This protein binds this small molecule.
Small molecule (SMILES): CC1(C)S[C@H]([C@H](NC(=O)Cc2ccccc2)C(=O)NCc2ccccc2)N[C@H]1C(=O)N[C@H](Cc1ccccc1)[C@H](O)CC(=O)NCc1nc2ccccc2[nH]1

Binding-site contacts:
Ligand atom N7 contacts residue G371 of chain 1.D at 1.0 Å (h-bond).
Ligand atom N1 contacts residue G371 of chain 1.D at 1.1 Å (h-bond).
Ligand atom C17 contacts residue G371 of chain 1.D at 0.9 Å.
Ligand atom C35 contacts residue G371 of chain 1.D at 1.6 Å.
Ligand atom C8 contacts residue G371 of chain 1.D at 0.6 Å.
Ligand atom C10 contacts residue G371 of chain 1.D at 1.4 Å.
Ligand atom C11 contacts residue G371 of chain 1.D at 0.7 Å.
Ligand atom C2 contacts residue G371 of chain 1.D at 1.1 Å.
Ligand atom C1 contacts residue G371 of chain 1.D at 1.2 Å.
Ligand atom N5 contacts residue G371 of chain 1.D at 1.4 Å.
Ligand atom O1 contacts residue G371 of chain 1.D at 1.6 Å (h-bond).
Ligand atom C40 contacts residue G371 of chain 1.D at 0.5 Å.
Ligand atom C7 contacts residue G371 of chain 1.D at 0.8 Å.
Ligand atom C20 contacts residue G371 of chain 1.D at 0.7 Å.
Ligand atom C30 contacts residue G371 of chain 1.D at 1.0 Å.
Ligand atom C14 contacts residue G371 of chain 1.D at 1.8 Å.
Ligand atom C32 contacts residue G371 of chain 1.D at 1.7 Å.
Ligand atom O2 contacts residue G371 of chain 1.D at 2.1 Å (h-bond).
Ligand atom C13 contacts residue G371 of chain 1.D at 1.1 Å.
Ligand atom C34 contacts residue G371 of chain 1.D at 0.8 Å.
Ligand atom C28 contacts residue G371 of chain 1.D at 0.5 Å.
Ligand atom C42 contacts residue G371 of chain 1.D at 1.0 Å.
Ligand atom C6 contacts residue G371 of chain 1.D at 1.2 Å.
Ligand atom N3 contacts residue G371 of chain 1.D at 1.6 Å (h-bond).
Ligand atom N2 contacts residue G371 of chain 1.D at 1.3 Å.
Ligand atom C41 contacts residue G371 of chain 1.D at 0.9 Å.
Ligand atom C37 contacts residue G371 of chain 1.D at 2.0 Å.
Ligand atom C31 contacts residue G371 of chain 1.D at 0.9 Å.
Ligand atom N6 contacts residue G371 of chain 1.D at 1.0 Å.
Ligand atom O4 contacts residue G371 of chain 1.D at 1.1 Å (h-bond).
Ligand atom C12 contacts residue G371 of chain 1.D at 0.5 Å.
Ligand atom C4 contacts residue G371 of chain 1.D at 1.0 Å.
Ligand atom C16 contacts residue G371 of chain 1.D at 1.5 Å.
Ligand atom C33 contacts residue G371 of chain 1.D at 2.0 Å.
Ligand atom O5 contacts residue G371 of chain 1.D at 1.2 Å (h-bond).
Ligand atom C39 contacts residue G371 of chain 1.D at 1.1 Å.
Ligand atom C38 contacts residue G371 of chain 1.D at 0.8 Å.
Ligand atom C27 contacts residue G371 of chain 1.D at 1.4 Å.
Ligand atom C29 contacts residue G371 of chain 1.D at 0.7 Å.
Ligand atom C3 contacts residue G371 of chain 1.D at 1.1 Å.

Sequence of chain 1.A:
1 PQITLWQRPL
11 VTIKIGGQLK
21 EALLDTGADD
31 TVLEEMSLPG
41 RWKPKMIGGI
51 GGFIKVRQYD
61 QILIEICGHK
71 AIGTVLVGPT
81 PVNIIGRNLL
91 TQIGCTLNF

Sequence of chain 1.B:
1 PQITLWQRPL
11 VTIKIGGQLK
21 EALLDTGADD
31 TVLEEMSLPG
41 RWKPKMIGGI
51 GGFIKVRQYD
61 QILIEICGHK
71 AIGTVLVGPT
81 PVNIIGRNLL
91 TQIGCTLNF